Binding-site contacts:
Ligand atom C1 contacts residue ASN11 of chain 3.A at 1.4 Å.
Ligand atom N2 contacts residue ASN11 of chain 3.A at 2.9 Å (h-bond).
Ligand atom C5 contacts residue ASN11 of chain 3.A at 3.6 Å.
Ligand atom O5 contacts residue ASN11 of chain 3.A at 2.3 Å (h-bond).
Ligand atom C7 contacts residue ASN11 of chain 3.A at 3.6 Å.
Ligand atom C2 contacts residue ASN11 of chain 3.A at 2.5 Å.
Ligand atom C4 contacts residue ASN11 of chain 3.A at 4.2 Å.
Ligand atom C3 contacts residue ASN11 of chain 3.A at 3.8 Å.
Ligand atom C8 contacts residue ASN11 of chain 3.A at 4.0 Å.
Ligand atom O7 contacts residue ASN11 of chain 3.A at 3.9 Å.

Sequence of chain 3.A:
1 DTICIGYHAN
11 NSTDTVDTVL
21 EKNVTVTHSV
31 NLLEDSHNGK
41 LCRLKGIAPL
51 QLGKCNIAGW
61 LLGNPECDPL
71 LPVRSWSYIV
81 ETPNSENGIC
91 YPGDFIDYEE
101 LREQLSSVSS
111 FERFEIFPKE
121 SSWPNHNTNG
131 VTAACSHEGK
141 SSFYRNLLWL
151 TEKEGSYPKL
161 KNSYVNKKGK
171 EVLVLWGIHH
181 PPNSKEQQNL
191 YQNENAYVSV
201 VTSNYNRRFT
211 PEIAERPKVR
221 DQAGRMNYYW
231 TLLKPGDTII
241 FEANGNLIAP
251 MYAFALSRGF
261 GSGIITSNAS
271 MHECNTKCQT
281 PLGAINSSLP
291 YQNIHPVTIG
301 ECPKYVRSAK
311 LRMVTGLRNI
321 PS

This small molecule binds to this protein.
Small molecule (SMILES): CC(=O)N[C@@H]1[C@@H](O)[C@H](O)[C@@H](CO)O[C@H]1O